Sequence of chain 2.B:
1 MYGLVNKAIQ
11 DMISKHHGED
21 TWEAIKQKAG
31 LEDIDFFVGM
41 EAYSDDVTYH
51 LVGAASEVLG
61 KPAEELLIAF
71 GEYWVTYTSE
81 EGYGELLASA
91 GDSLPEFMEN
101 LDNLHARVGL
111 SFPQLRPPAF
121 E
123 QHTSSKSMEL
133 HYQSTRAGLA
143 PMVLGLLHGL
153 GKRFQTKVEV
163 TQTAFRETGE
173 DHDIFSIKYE

A protein and the small-molecule ligand that binds it are described below.
Small molecule (SMILES): O=C(O)CCCCN(CCc1cc(F)ccc1OCc1ccc(-c2ccc(C(F)(F)F)cc2)cc1)Cc1ccc(C(=O)O)cc1

Binding-site contacts:
Ligand atom CAG contacts residue TYR83 of chain 2.B at 3.1 Å (hydrophobic).
Ligand atom FAK contacts residue PHE112 of chain 2.B at 3.0 Å.
Ligand atom OAB contacts residue ARG116 of chain 2.B at 2.6 Å (salt-bridge).
Ligand atom CBH contacts residue LEU115 of chain 2.B at 3.2 Å (hydrophobic).
Ligand atom CBG contacts residue PRO118 of chain 2.B at 3.6 Å (hydrophobic).
Ligand atom OAB contacts residue ARG138 of chain 2.B at 2.9 Å (salt-bridge).
Ligand atom FAJ contacts residue TYR2 of chain 2.B at 3.5 Å.
Ligand atom FAA contacts residue LEU101 of chain 2.B at 3.7 Å.
Ligand atom CAI contacts residue PHE112 of chain 2.B at 3.6 Å (hydrophobic).
Ligand atom CBG contacts residue TYR134 of chain 2.B at 3.7 Å (hydrophobic).
Ligand atom CBH contacts residue ARG138 of chain 2.B at 3.2 Å.
Ligand atom OAC contacts residue SER136 of chain 2.B at 2.9 Å (h-bond).
Ligand atom CAB contacts residue PHE97 of chain 2.B at 3.6 Å (hydrophobic).
Ligand atom OAC contacts residue PRO118 of chain 2.B at 3.5 Å.
Ligand atom CBA contacts residue HIS105 of chain 2.B at 3.0 Å.
Ligand atom OBF contacts residue TRP74 of chain 2.B at 3.0 Å (h-bond).
Ligand atom FAJ contacts residue PHE112 of chain 2.B at 2.6 Å.
Ligand atom OAA contacts residue SER136 of chain 2.B at 3.2 Å (h-bond).
Ligand atom FAK contacts residue TYR83 of chain 2.B at 2.7 Å.
Ligand atom FAA contacts residue LEU148 of chain 2.B at 3.6 Å.
Ligand atom CAJ contacts residue LEU4 of chain 2.B at 3.2 Å (hydrophobic).
Ligand atom CBG contacts residue SER136 of chain 2.B at 3.5 Å.
Ligand atom CBM contacts residue LEU115 of chain 2.B at 3.3 Å (hydrophobic).
Ligand atom CAC contacts residue LEU148 of chain 2.B at 3.6 Å (hydrophobic).
Ligand atom CAG contacts residue LEU4 of chain 2.B at 3.1 Å (hydrophobic).
Ligand atom OAB contacts residue LEU115 of chain 2.B at 3.4 Å.
Ligand atom OAD contacts residue LEU115 of chain 2.B at 3.7 Å.
Ligand atom CAP contacts residue HIS105 of chain 2.B at 3.5 Å.
Ligand atom CBG contacts residue ARG138 of chain 2.B at 3.6 Å.
Ligand atom OAC contacts residue TYR134 of chain 2.B at 2.5 Å (h-bond).
Ligand atom OAD contacts residue ARG138 of chain 2.B at 3.2 Å (salt-bridge).
Ligand atom FAE contacts residue TYR2 of chain 2.B at 3.1 Å.
Ligand atom OAD contacts residue TYR2 of chain 2.B at 3.4 Å (h-bond).
Ligand atom OAA contacts residue ARG138 of chain 2.B at 2.6 Å (salt-bridge).
Ligand atom FAE contacts residue GLY39 of chain 2.B at 3.2 Å.
Ligand atom CAT contacts residue LEU115 of chain 2.B at 3.5 Å (hydrophobic).
Ligand atom CAX contacts residue PRO118 of chain 2.B at 3.6 Å (hydrophobic).
Ligand atom CAJ contacts residue TYR83 of chain 2.B at 3.6 Å (hydrophobic).
Ligand atom OAD contacts residue MET1 of chain 2.B at 3.5 Å.
Ligand atom CAD contacts residue LEU148 of chain 2.B at 3.4 Å (hydrophobic).